This small molecule binds to this protein.
Small molecule (SMILES): Oc1cc(CCc2ccccc2)ccc1Oc1ccc(Cl)cc1Cl

Sequence of chain 1.A:
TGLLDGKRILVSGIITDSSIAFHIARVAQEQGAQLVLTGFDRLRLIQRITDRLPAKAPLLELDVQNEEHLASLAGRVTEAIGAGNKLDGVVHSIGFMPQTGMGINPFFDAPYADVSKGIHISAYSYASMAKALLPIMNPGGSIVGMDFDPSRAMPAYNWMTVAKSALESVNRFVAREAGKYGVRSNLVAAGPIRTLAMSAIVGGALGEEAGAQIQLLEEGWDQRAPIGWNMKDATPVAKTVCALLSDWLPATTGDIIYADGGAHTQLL

Binding-site contacts:
Ligand atom C22 contacts residue ILE202 of chain 1.A at 3.6 Å (hydrophobic).
Ligand atom C16 contacts residue ALA198 of chain 1.A at 3.9 Å (hydrophobic).
Ligand atom C1 contacts residue NAD1 of chain 1.B at 3.4 Å.
Ligand atom C16 contacts residue PHE97 of chain 1.A at 3.5 Å (hydrophobic).
Ligand atom O13 contacts residue NAD1 of chain 1.B at 3.2 Å (h-bond).
Ligand atom C14 contacts residue ALA198 of chain 1.A at 3.5 Å (hydrophobic).
Ligand atom C4 contacts residue MET199 of chain 1.A at 3.9 Å (hydrophobic).
Ligand atom C4 contacts residue NAD1 of chain 1.B at 3.4 Å.
Ligand atom CL21 contacts residue PHE97 of chain 1.A at 4.0 Å.
Ligand atom C15 contacts residue ALA198 of chain 1.A at 3.4 Å (hydrophobic).
Ligand atom C17 contacts residue PHE97 of chain 1.A at 4.0 Å (hydrophobic).
Ligand atom C15 contacts residue GLY96 of chain 1.A at 3.5 Å.
Ligand atom C28 contacts residue PHE149 of chain 1.A at 3.8 Å (hydrophobic).
Ligand atom C18 contacts residue PHE149 of chain 1.A at 3.5 Å (hydrophobic).
Ligand atom C17 contacts residue MET98 of chain 1.A at 3.7 Å (hydrophobic).
Ligand atom O13 contacts residue ALA198 of chain 1.A at 3.9 Å.
Ligand atom C2 contacts residue NAD1 of chain 1.B at 3.5 Å.
Ligand atom C22 contacts residue MET103 of chain 1.A at 4.0 Å (hydrophobic).
Ligand atom C6 contacts residue NAD1 of chain 1.B at 3.3 Å.
Ligand atom C5 contacts residue NAD1 of chain 1.B at 3.3 Å.
Ligand atom C3 contacts residue NAD1 of chain 1.B at 3.9 Å.
Ligand atom C6 contacts residue TYR158 of chain 1.A at 3.5 Å (hydrophobic).
Ligand atom C23 contacts residue PHE149 of chain 1.A at 3.5 Å (hydrophobic).
Ligand atom CL21 contacts residue MET98 of chain 1.A at 3.1 Å.
Ligand atom O22 contacts residue NAD1 of chain 1.B at 2.6 Å (h-bond).
Ligand atom CL20 contacts residue NAD1 of chain 1.B at 3.5 Å.
Ligand atom CL20 contacts residue ALA198 of chain 1.A at 3.7 Å.
Ligand atom C26 contacts residue ILE215 of chain 1.A at 3.3 Å (hydrophobic).
Ligand atom O22 contacts residue LYS165 of chain 1.A at 3.7 Å.
Ligand atom O22 contacts residue TYR158 of chain 1.A at 2.5 Å (h-bond).
Ligand atom C23 contacts residue PRO193 of chain 1.A at 3.6 Å (hydrophobic).
Ligand atom C16 contacts residue GLY96 of chain 1.A at 3.3 Å.
Ligand atom C3 contacts residue MET199 of chain 1.A at 3.8 Å (hydrophobic).
Ligand atom C25 contacts residue ILE215 of chain 1.A at 3.1 Å (hydrophobic).
Ligand atom C1 contacts residue TYR158 of chain 1.A at 3.5 Å (hydrophobic).
Ligand atom C3 contacts residue ALA198 of chain 1.A at 3.9 Å (hydrophobic).
Ligand atom C14 contacts residue NAD1 of chain 1.B at 4.1 Å.
Ligand atom O22 contacts residue MET161 of chain 1.A at 4.0 Å.
Ligand atom CL20 contacts residue GLY96 of chain 1.A at 3.0 Å.
Ligand atom C7 contacts residue NAD1 of chain 1.B at 3.0 Å.